Binding-site contacts:
Ligand atom C1 contacts residue THR124 of chain 1.C at 3.8 Å.
Ligand atom O6 contacts residue VAL171 of chain 1.C at 4.0 Å.
Ligand atom O7 contacts residue ASN122 of chain 1.C at 3.8 Å.
Ligand atom C7 contacts residue ALA123 of chain 1.C at 4.4 Å (hydrophobic).
Ligand atom O7 contacts residue ALA123 of chain 1.C at 4.2 Å.
Ligand atom C1 contacts residue ASN122 of chain 1.C at 1.4 Å.
Ligand atom C5 contacts residue THR124 of chain 1.C at 4.0 Å.
Ligand atom O5 contacts residue THR124 of chain 1.C at 4.2 Å.
Ligand atom C2 contacts residue ASN122 of chain 1.C at 2.5 Å.
Ligand atom O5 contacts residue VAL127 of chain 1.C at 4.2 Å.
Ligand atom C5 contacts residue ASN122 of chain 1.C at 3.7 Å.
Ligand atom O6 contacts residue VAL127 of chain 1.C at 3.4 Å.
Ligand atom C8 contacts residue ALA123 of chain 1.C at 4.2 Å (hydrophobic).
Ligand atom C3 contacts residue THR124 of chain 1.C at 4.3 Å.
Ligand atom C8 contacts residue VAL171 of chain 1.C at 3.8 Å (hydrophobic).
Ligand atom N2 contacts residue ASN122 of chain 1.C at 2.9 Å (h-bond).
Ligand atom C6 contacts residue VAL127 of chain 1.C at 4.2 Å (hydrophobic).
Ligand atom C5 contacts residue ASN125 of chain 1.C at 4.0 Å.
Ligand atom C7 contacts residue ASN122 of chain 1.C at 3.5 Å.
Ligand atom C7 contacts residue THR124 of chain 1.C at 4.4 Å.
Ligand atom O5 contacts residue ASN125 of chain 1.C at 4.0 Å.
Ligand atom C6 contacts residue ASN125 of chain 1.C at 3.7 Å.
Ligand atom C8 contacts residue THR93 of chain 1.I at 4.4 Å.
Ligand atom O5 contacts residue ASN122 of chain 1.C at 2.4 Å (h-bond).
Ligand atom C3 contacts residue ASN122 of chain 1.C at 3.8 Å.
Ligand atom C6 contacts residue VAL171 of chain 1.C at 3.8 Å (hydrophobic).
Ligand atom C4 contacts residue ASN122 of chain 1.C at 4.3 Å.
Ligand atom O7 contacts residue THR124 of chain 1.C at 3.3 Å.

Sequence of chain 1.C:
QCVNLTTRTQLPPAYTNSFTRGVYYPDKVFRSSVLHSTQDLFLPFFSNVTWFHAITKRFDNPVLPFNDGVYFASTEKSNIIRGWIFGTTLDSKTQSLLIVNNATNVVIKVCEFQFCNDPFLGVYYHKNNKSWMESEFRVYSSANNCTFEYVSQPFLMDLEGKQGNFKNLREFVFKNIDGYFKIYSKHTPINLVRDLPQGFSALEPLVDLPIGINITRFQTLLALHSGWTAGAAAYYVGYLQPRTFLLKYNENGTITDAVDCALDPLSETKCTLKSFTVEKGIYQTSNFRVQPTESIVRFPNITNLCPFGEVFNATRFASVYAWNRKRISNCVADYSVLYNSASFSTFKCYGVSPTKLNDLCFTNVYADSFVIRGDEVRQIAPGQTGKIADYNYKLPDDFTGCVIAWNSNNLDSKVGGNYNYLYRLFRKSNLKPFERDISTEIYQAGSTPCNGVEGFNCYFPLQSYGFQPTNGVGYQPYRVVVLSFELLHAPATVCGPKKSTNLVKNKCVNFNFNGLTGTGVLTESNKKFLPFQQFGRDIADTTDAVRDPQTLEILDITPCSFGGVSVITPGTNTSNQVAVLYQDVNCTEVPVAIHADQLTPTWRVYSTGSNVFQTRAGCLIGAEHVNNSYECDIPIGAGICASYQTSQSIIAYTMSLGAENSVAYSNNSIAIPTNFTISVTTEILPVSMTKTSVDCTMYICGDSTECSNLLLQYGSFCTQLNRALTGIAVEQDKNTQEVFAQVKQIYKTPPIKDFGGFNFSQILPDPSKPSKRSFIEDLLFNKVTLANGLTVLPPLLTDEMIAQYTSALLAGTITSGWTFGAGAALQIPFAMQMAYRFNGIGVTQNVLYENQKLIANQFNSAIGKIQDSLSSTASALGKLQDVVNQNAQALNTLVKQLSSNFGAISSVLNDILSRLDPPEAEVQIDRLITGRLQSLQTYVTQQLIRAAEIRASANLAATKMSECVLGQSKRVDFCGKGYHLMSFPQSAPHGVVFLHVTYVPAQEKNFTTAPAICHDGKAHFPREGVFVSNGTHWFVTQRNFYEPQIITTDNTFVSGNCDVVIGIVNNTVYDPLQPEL

Sequence of chain 1.I:
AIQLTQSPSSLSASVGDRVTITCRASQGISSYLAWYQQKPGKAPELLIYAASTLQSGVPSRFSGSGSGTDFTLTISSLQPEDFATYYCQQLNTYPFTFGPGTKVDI

A small-molecule ligand and the protein it binds are described below.
Small molecule (SMILES): CC(=O)N[C@H]1[C@H](O[C@H]2[C@H](O)[C@@H](NC(C)=O)CO[C@@H]2CO)O[C@H](CO)[C@@H](O)[C@@H]1O